Binding-site contacts:
Ligand atom C2 contacts residue ASN28 of chain 1.B at 2.5 Å.
Ligand atom O7 contacts residue PHE23 of chain 1.B at 4.1 Å.
Ligand atom C7 contacts residue GLY24 of chain 1.B at 4.0 Å.
Ligand atom C7 contacts residue ASN28 of chain 1.B at 3.6 Å.
Ligand atom C4 contacts residue ASN28 of chain 1.B at 4.1 Å.
Ligand atom N2 contacts residue ASN28 of chain 1.B at 3.0 Å (h-bond).
Ligand atom O7 contacts residue GLY24 of chain 1.B at 3.4 Å.
Ligand atom O7 contacts residue ASN28 of chain 1.B at 3.9 Å.
Ligand atom C1 contacts residue ASN28 of chain 1.B at 1.4 Å.
Ligand atom C8 contacts residue PHE27 of chain 1.B at 3.7 Å (hydrophobic).
Ligand atom C3 contacts residue ASN28 of chain 1.B at 3.8 Å.
Ligand atom O6 contacts residue ASN28 of chain 1.B at 4.5 Å.
Ligand atom C7 contacts residue PHE23 of chain 1.B at 4.4 Å (hydrophobic).
Ligand atom O5 contacts residue ASN28 of chain 1.B at 2.3 Å (h-bond).
Ligand atom C8 contacts residue GLY24 of chain 1.B at 4.2 Å.
Ligand atom C8 contacts residue PHE23 of chain 1.B at 4.0 Å (hydrophobic).
Ligand atom C5 contacts residue ASN28 of chain 1.B at 3.6 Å.

This small molecule binds to this protein.
Small molecule (SMILES): CC(=O)N[C@@H]1[C@@H](O)[C@H](O)[C@@H](CO)O[C@H]1O

Sequence of chain 1.B:
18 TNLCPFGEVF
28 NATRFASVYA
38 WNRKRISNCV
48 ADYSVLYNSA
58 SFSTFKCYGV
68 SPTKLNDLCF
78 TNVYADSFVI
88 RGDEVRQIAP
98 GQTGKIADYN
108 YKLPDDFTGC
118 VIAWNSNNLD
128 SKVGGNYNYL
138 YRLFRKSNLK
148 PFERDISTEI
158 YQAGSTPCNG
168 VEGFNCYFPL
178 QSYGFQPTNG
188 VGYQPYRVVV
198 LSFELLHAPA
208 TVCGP